The small molecule below binds the protein below.
Small molecule (SMILES): CC(=O)N[C@@H]1[C@@H](O)[C@H](O)[C@@H](CO)O[C@H]1O

Binding-site contacts:
Ligand atom C8 contacts residue THR618 of chain 1.B at 4.1 Å.
Ligand atom O5 contacts residue GLN644 of chain 1.B at 4.4 Å.
Ligand atom C3 contacts residue ASN616 of chain 1.B at 3.8 Å.
Ligand atom C2 contacts residue ASN616 of chain 1.B at 2.5 Å.
Ligand atom C8 contacts residue ASN616 of chain 1.B at 3.7 Å.
Ligand atom C1 contacts residue ASN616 of chain 1.B at 1.4 Å.
Ligand atom N2 contacts residue ASN616 of chain 1.B at 2.9 Å (h-bond).
Ligand atom C7 contacts residue ASN616 of chain 1.B at 3.5 Å.
Ligand atom O7 contacts residue ASN616 of chain 1.B at 4.4 Å.
Ligand atom O7 contacts residue THR618 of chain 1.B at 4.4 Å.
Ligand atom C4 contacts residue ASN616 of chain 1.B at 4.2 Å.
Ligand atom C5 contacts residue ASN616 of chain 1.B at 3.7 Å.
Ligand atom O5 contacts residue ASN616 of chain 1.B at 2.4 Å (h-bond).

Sequence of chain 1.B:
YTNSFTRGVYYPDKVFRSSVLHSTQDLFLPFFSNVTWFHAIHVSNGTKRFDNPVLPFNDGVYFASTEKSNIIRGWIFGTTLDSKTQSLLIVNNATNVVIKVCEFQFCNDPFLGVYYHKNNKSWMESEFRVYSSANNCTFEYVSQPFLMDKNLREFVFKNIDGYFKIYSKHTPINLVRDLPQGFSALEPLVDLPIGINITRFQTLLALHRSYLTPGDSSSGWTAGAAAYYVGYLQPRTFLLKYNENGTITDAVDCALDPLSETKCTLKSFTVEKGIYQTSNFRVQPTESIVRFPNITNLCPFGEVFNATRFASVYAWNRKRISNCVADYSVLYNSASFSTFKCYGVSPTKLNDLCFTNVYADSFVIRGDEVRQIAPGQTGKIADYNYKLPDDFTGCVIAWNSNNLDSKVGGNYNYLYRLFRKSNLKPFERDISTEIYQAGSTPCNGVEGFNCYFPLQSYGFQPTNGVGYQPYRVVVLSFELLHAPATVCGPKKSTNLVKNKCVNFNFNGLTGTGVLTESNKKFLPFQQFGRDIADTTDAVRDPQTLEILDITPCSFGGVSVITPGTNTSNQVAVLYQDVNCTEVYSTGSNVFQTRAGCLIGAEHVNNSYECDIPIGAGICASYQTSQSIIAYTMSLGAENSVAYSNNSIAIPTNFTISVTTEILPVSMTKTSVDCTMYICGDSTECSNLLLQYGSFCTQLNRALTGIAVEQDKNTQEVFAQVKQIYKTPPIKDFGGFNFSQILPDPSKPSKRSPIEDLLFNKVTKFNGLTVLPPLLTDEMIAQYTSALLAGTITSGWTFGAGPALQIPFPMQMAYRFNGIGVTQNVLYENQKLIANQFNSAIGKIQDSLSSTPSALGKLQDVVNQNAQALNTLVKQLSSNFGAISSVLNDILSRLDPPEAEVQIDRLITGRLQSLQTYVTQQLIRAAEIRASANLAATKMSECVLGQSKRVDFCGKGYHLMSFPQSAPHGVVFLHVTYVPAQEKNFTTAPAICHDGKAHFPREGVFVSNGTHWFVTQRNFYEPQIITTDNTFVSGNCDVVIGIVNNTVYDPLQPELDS